Sequence of chain 1.C:
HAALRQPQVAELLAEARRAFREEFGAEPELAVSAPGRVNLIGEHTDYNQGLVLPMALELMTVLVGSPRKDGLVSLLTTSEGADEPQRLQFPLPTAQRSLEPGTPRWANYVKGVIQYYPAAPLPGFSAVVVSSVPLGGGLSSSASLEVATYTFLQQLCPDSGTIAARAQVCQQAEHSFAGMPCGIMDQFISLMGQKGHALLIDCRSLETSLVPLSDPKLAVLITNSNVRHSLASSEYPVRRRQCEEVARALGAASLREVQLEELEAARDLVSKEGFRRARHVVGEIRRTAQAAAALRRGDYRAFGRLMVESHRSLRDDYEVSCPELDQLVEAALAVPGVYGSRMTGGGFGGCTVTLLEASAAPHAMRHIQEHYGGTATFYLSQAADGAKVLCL

A protein and the small-molecule ligand that binds it are described below.
Small molecule (SMILES): COc1ccc(Cl)cc1C(=O)NCC(C)C

Binding-site contacts:
Ligand atom N1 contacts residue LEU213 of chain 1.C at 4.0 Å.
Ligand atom CL1 contacts residue ASP299 of chain 1.C at 3.4 Å.
Ligand atom C3 contacts residue PHE303 of chain 1.C at 3.6 Å (hydrophobic).
Ligand atom C11 contacts residue LEU213 of chain 1.C at 3.9 Å (hydrophobic).
Ligand atom O2 contacts residue ASP215 of chain 1.C at 3.3 Å.
Ligand atom C12 contacts residue ASP215 of chain 1.C at 3.6 Å.
Ligand atom C2 contacts residue LEU355 of chain 1.C at 4.1 Å (hydrophobic).
Ligand atom C1 contacts residue PHE303 of chain 1.C at 4.0 Å (hydrophobic).
Ligand atom CL1 contacts residue TYR300 of chain 1.C at 3.4 Å.
Ligand atom C4 contacts residue LEU355 of chain 1.C at 4.0 Å (hydrophobic).
Ligand atom C6 contacts residue LEU295 of chain 1.C at 3.5 Å (hydrophobic).
Ligand atom C9 contacts residue LEU218 of chain 1.C at 4.0 Å (hydrophobic).
Ligand atom C10 contacts residue ASP215 of chain 1.C at 4.1 Å.
Ligand atom C3 contacts residue LEU355 of chain 1.C at 3.6 Å (hydrophobic).
Ligand atom C6 contacts residue LEU218 of chain 1.C at 3.4 Å (hydrophobic).
Ligand atom C3 contacts residue LEU295 of chain 1.C at 3.6 Å (hydrophobic).
Ligand atom C5 contacts residue LEU295 of chain 1.C at 3.2 Å (hydrophobic).
Ligand atom C7 contacts residue LEU218 of chain 1.C at 3.7 Å (hydrophobic).
Ligand atom C7 contacts residue LEU213 of chain 1.C at 4.1 Å (hydrophobic).
Ligand atom CL1 contacts residue GLY298 of chain 1.C at 3.4 Å.
Ligand atom O1 contacts residue LEU213 of chain 1.C at 3.5 Å.
Ligand atom N1 contacts residue LEU218 of chain 1.C at 3.9 Å.
Ligand atom O2 contacts residue LEU218 of chain 1.C at 4.0 Å.
Ligand atom C12 contacts residue GLN382 of chain 1.C at 3.6 Å.
Ligand atom C9 contacts residue LEU213 of chain 1.C at 3.7 Å (hydrophobic).
Ligand atom C10 contacts residue LEU218 of chain 1.C at 3.8 Å (hydrophobic).
Ligand atom CL1 contacts residue LEU295 of chain 1.C at 3.9 Å.
Ligand atom C2 contacts residue LEU295 of chain 1.C at 3.9 Å (hydrophobic).
Ligand atom C9 contacts residue ASP215 of chain 1.C at 3.5 Å.
Ligand atom C7 contacts residue LEU295 of chain 1.C at 3.8 Å (hydrophobic).
Ligand atom C8 contacts residue LEU218 of chain 1.C at 3.7 Å (hydrophobic).
Ligand atom C1 contacts residue LEU213 of chain 1.C at 3.7 Å (hydrophobic).
Ligand atom C1 contacts residue VAL220 of chain 1.C at 4.0 Å (hydrophobic).
Ligand atom O2 contacts residue LEU213 of chain 1.C at 3.6 Å.
Ligand atom O2 contacts residue SER214 of chain 1.C at 3.6 Å.
Ligand atom C12 contacts residue LEU218 of chain 1.C at 3.4 Å (hydrophobic).
Ligand atom C4 contacts residue PHE303 of chain 1.C at 3.8 Å (hydrophobic).
Ligand atom C2 contacts residue LEU213 of chain 1.C at 3.7 Å (hydrophobic).
Ligand atom C4 contacts residue LEU295 of chain 1.C at 3.3 Å (hydrophobic).
Ligand atom C1 contacts residue LEU40 of chain 1.C at 3.8 Å (hydrophobic).